A protein and the small-molecule ligand that binds it are described below.
Small molecule (SMILES): O=S(=O)(c1cccc2cnccc12)N1CCCN(Cc2ccccc2B(O)O)CC1

Binding-site contacts:
Ligand atom C5 contacts residue ALA73 of chain 1.A at 3.9 Å (hydrophobic).
Ligand atom C6 contacts residue PHE330 of chain 1.A at 3.7 Å (hydrophobic).
Ligand atom O contacts residue PHE330 of chain 1.A at 3.9 Å.
Ligand atom B contacts residue ASP187 of chain 1.A at 3.6 Å.
Ligand atom C8 contacts residue GLU124 of chain 1.A at 3.4 Å.
Ligand atom C15 contacts residue GLY55 of chain 1.A at 3.5 Å.
Ligand atom C16 contacts residue GLY58 of chain 1.A at 3.9 Å.
Ligand atom N contacts residue GLU124 of chain 1.A at 3.9 Å.
Ligand atom C7 contacts residue ALA73 of chain 1.A at 3.9 Å (hydrophobic).
Ligand atom C11 contacts residue VAL60 of chain 1.A at 3.7 Å (hydrophobic).
Ligand atom C8 contacts residue ALA73 of chain 1.A at 3.5 Å (hydrophobic).
Ligand atom C5 contacts residue LEU176 of chain 1.A at 3.7 Å (hydrophobic).
Ligand atom O2 contacts residue ASP187 of chain 1.A at 3.2 Å (salt-bridge).
Ligand atom N contacts residue ALA73 of chain 1.A at 3.7 Å.
Ligand atom C7 contacts residue VAL126 of chain 1.A at 3.6 Å (hydrophobic).
Ligand atom O3 contacts residue VAL60 of chain 1.A at 3.7 Å.
Ligand atom C1 contacts residue THR186 of chain 1.A at 3.8 Å.
Ligand atom C17 contacts residue LYS75 of chain 1.A at 3.7 Å.
Ligand atom C16 contacts residue GLY55 of chain 1.A at 3.9 Å.
Ligand atom C8 contacts residue LEU176 of chain 1.A at 3.6 Å (hydrophobic).
Ligand atom C10 contacts residue VAL60 of chain 1.A at 3.5 Å (hydrophobic).
Ligand atom C15 contacts residue GLY58 of chain 1.A at 3.8 Å.
Ligand atom B contacts residue LYS75 of chain 1.A at 3.9 Å.
Ligand atom C4 contacts residue ALA73 of chain 1.A at 3.6 Å (hydrophobic).
Ligand atom C4 contacts residue LEU176 of chain 1.A at 3.4 Å (hydrophobic).
Ligand atom C15 contacts residue THR54 of chain 1.A at 3.5 Å.
Ligand atom C3 contacts residue VAL107 of chain 1.A at 3.9 Å (hydrophobic).
Ligand atom C7 contacts residue TYR125 of chain 1.A at 3.6 Å (hydrophobic).
Ligand atom C2 contacts residue MET123 of chain 1.A at 3.8 Å (hydrophobic).
Ligand atom C9 contacts residue ASP187 of chain 1.A at 3.7 Å.
Ligand atom N contacts residue TYR125 of chain 1.A at 3.4 Å.
Ligand atom C7 contacts residue PHE330 of chain 1.A at 3.7 Å (hydrophobic).
Ligand atom N contacts residue VAL126 of chain 1.A at 2.8 Å (h-bond).
Ligand atom C2 contacts residue THR186 of chain 1.A at 3.9 Å.
Ligand atom C8 contacts residue VAL126 of chain 1.A at 3.5 Å (hydrophobic).
Ligand atom C3 contacts residue LEU176 of chain 1.A at 3.7 Å (hydrophobic).
Ligand atom O contacts residue LEU176 of chain 1.A at 3.4 Å.
Ligand atom O1 contacts residue ASP187 of chain 1.A at 3.5 Å (salt-bridge).
Ligand atom O2 contacts residue LYS75 of chain 1.A at 3.0 Å (salt-bridge).
Ligand atom C14 contacts residue THR54 of chain 1.A at 3.6 Å.

Sequence of chain 1.A:
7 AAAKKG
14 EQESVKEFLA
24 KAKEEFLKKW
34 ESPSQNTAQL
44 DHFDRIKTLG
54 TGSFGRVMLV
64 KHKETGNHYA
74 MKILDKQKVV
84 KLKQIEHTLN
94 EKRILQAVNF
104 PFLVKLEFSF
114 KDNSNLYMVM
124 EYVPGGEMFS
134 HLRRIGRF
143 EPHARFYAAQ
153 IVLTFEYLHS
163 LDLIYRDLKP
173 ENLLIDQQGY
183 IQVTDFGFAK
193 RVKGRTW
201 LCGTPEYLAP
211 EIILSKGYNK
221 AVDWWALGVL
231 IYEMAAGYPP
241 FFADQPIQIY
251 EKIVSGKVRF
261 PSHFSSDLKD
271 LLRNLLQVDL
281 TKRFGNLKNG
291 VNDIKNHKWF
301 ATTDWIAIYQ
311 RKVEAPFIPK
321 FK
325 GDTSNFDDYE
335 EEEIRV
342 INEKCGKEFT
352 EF